Sequence of chain 4.E:
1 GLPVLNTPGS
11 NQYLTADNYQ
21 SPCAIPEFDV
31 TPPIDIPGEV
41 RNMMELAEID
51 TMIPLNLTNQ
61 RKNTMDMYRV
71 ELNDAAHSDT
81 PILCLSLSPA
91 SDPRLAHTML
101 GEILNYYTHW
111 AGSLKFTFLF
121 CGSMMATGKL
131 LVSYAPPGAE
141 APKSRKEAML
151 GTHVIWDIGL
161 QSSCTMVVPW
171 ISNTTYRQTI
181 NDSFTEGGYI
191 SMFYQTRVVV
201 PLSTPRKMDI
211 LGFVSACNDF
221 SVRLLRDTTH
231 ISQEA

Binding-site contacts:
Ligand atom C3 contacts residue MET109 of chain 5.B at 3.7 Å (hydrophobic).
Ligand atom O3 contacts residue TYR89 of chain 5.B at 3.6 Å.
Ligand atom C8 contacts residue MET109 of chain 5.B at 3.4 Å (hydrophobic).
Ligand atom C19 contacts residue LEU217 of chain 5.B at 3.8 Å (hydrophobic).
Ligand atom C14 contacts residue TYR136 of chain 5.B at 3.5 Å (hydrophobic).
Ligand atom C7 contacts residue PHE214 of chain 5.B at 3.5 Å (hydrophobic).
Ligand atom C20 contacts residue ILE171 of chain 5.B at 3.8 Å (hydrophobic).
Ligand atom C11 contacts residue ILE87 of chain 5.B at 3.8 Å (hydrophobic).
Ligand atom C12 contacts residue PHE111 of chain 5.B at 3.8 Å (hydrophobic).
Ligand atom O2 contacts residue VAL173 of chain 5.B at 3.4 Å.
Ligand atom O3 contacts residue PHE107 of chain 5.B at 3.6 Å.
Ligand atom C9 contacts residue VAL176 of chain 5.B at 3.6 Å (hydrophobic).
Ligand atom C20 contacts residue LEU217 of chain 5.B at 3.8 Å (hydrophobic).
Ligand atom C1 contacts residue TYR182 of chain 5.B at 3.8 Å (hydrophobic).
Ligand atom CL3 contacts residue LEU217 of chain 5.B at 3.8 Å.
Ligand atom CL2 contacts residue TYR136 of chain 5.B at 3.6 Å.
Ligand atom C16 contacts residue ALA24 of chain 4.E at 3.8 Å (hydrophobic).
Ligand atom C6 contacts residue TYR89 of chain 5.B at 3.7 Å (hydrophobic).
Ligand atom O1 contacts residue MET109 of chain 5.B at 3.7 Å.
Ligand atom C17 contacts residue TYR136 of chain 5.B at 3.7 Å (hydrophobic).
Ligand atom C21 contacts residue SER105 of chain 5.B at 3.8 Å.
Ligand atom CL3 contacts residue PHE111 of chain 5.B at 3.8 Å.
Ligand atom C13 contacts residue ILE87 of chain 5.B at 3.7 Å (hydrophobic).
Ligand atom C2 contacts residue PHE214 of chain 5.B at 3.6 Å (hydrophobic).
Ligand atom C13 contacts residue MET109 of chain 5.B at 3.4 Å (hydrophobic).
Ligand atom C10 contacts residue TYR136 of chain 5.B at 3.5 Å (hydrophobic).
Ligand atom C4 contacts residue MET109 of chain 5.B at 3.8 Å (hydrophobic).
Ligand atom CL2 contacts residue ILE25 of chain 4.E at 3.4 Å.
Ligand atom CL2 contacts residue ALA24 of chain 4.E at 3.5 Å.
Ligand atom C21 contacts residue TYR182 of chain 5.B at 3.8 Å (hydrophobic).
Ligand atom O1 contacts residue ILE87 of chain 5.B at 3.7 Å.
Ligand atom C9 contacts residue PHE214 of chain 5.B at 3.7 Å (hydrophobic).
Ligand atom C13 contacts residue PHE111 of chain 5.B at 3.7 Å (hydrophobic).
Ligand atom O1 contacts residue PHE214 of chain 5.B at 3.8 Å.
Ligand atom C21 contacts residue HIS184 of chain 5.B at 3.6 Å.
Ligand atom C5 contacts residue TYR89 of chain 5.B at 3.5 Å (hydrophobic).
Ligand atom C16 contacts residue TYR136 of chain 5.B at 3.8 Å (hydrophobic).
Ligand atom C7 contacts residue MET109 of chain 5.B at 3.3 Å (hydrophobic).
Ligand atom C17 contacts residue ALA24 of chain 4.E at 3.7 Å (hydrophobic).
Ligand atom C12 contacts residue ILE87 of chain 5.B at 3.8 Å (hydrophobic).

Sequence of chain 5.B:
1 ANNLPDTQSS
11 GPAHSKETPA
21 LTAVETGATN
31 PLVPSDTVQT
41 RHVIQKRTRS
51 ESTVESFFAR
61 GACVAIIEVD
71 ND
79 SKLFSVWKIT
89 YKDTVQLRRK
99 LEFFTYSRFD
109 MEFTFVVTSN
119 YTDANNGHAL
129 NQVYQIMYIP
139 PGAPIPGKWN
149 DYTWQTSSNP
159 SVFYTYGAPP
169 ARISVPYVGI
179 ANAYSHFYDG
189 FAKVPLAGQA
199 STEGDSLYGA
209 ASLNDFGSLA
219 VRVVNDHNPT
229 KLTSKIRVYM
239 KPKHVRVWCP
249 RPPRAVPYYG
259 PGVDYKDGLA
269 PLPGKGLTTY

A protein and the small-molecule ligand that binds it are described below.
Small molecule (SMILES): COc1ccc(OCc2ccc(COc3c(Cl)cccc3Cl)cc2)c(Cl)c1